Sequence of chain 1.B:
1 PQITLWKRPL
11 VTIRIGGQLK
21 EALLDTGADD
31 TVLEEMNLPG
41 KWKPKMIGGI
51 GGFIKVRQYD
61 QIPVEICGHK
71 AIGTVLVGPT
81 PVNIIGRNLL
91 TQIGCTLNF

Binding-site contacts:
Ligand atom CG contacts residue ARG8 of chain 1.B at 3.5 Å.
Ligand atom CA contacts residue ASP29 of chain 1.A at 3.7 Å.
Ligand atom CE2 contacts residue VAL82 of chain 1.B at 3.5 Å (hydrophobic).
Ligand atom CA contacts residue GLY48 of chain 1.A at 3.6 Å.
Ligand atom O contacts residue ASP25 of chain 1.B at 3.7 Å.
Ligand atom N contacts residue ASP29 of chain 1.A at 3.0 Å (salt-bridge).
Ligand atom CD1 contacts residue ILE50 of chain 1.A at 3.6 Å (hydrophobic).
Ligand atom O contacts residue GLY49 of chain 1.A at 3.3 Å.
Ligand atom CD2 contacts residue LEU23 of chain 1.B at 3.7 Å (hydrophobic).
Ligand atom N contacts residue GLY48 of chain 1.A at 2.8 Å (h-bond).
Ligand atom CE1 contacts residue ILE50 of chain 1.A at 3.7 Å (hydrophobic).
Ligand atom OXT contacts residue ASP25 of chain 1.B at 2.6 Å (salt-bridge).
Ligand atom CZ contacts residue PRO81 of chain 1.B at 3.7 Å (hydrophobic).
Ligand atom ND2 contacts residue GLY48 of chain 1.A at 3.6 Å.
Ligand atom CE1 contacts residue GLY49 of chain 1.A at 3.6 Å.
Ligand atom C contacts residue GLY48 of chain 1.A at 3.7 Å.
Ligand atom CD2 contacts residue GLY27 of chain 1.A at 3.5 Å.
Ligand atom N contacts residue GLY27 of chain 1.A at 2.9 Å (h-bond).
Ligand atom CA contacts residue GLY48 of chain 1.A at 3.6 Å.
Ligand atom O contacts residue GLY27 of chain 1.A at 3.5 Å.
Ligand atom CB contacts residue GLY27 of chain 1.A at 3.6 Å.
Ligand atom CZ contacts residue VAL82 of chain 1.B at 3.7 Å (hydrophobic).
Ligand atom CE1 contacts residue PRO81 of chain 1.B at 3.4 Å (hydrophobic).
Ligand atom O contacts residue ASP29 of chain 1.A at 2.9 Å (salt-bridge).
Ligand atom OD1 contacts residue ASP30 of chain 1.A at 2.9 Å (salt-bridge).
Ligand atom N contacts residue ASP30 of chain 1.A at 2.5 Å (salt-bridge).
Ligand atom OE1 contacts residue ARG8 of chain 1.B at 3.3 Å (salt-bridge).
Ligand atom O contacts residue ASP25 of chain 1.A at 2.6 Å (salt-bridge).
Ligand atom CD contacts residue ARG8 of chain 1.B at 3.5 Å.
Ligand atom O contacts residue GLY48 of chain 1.A at 2.7 Å (h-bond).
Ligand atom OD1 contacts residue ALA28 of chain 1.A at 3.5 Å.
Ligand atom C contacts residue ASP25 of chain 1.B at 3.2 Å.
Ligand atom CA contacts residue GLY27 of chain 1.A at 3.6 Å.
Ligand atom C contacts residue ASP25 of chain 1.A at 3.7 Å.
Ligand atom OH contacts residue PRO81 of chain 1.B at 3.1 Å.
Ligand atom O contacts residue ILE47 of chain 1.A at 3.7 Å.
Ligand atom OD1 contacts residue ASP29 of chain 1.A at 3.3 Å (salt-bridge).
Ligand atom CB contacts residue ASP25 of chain 1.B at 3.4 Å.
Ligand atom CB contacts residue ARG8 of chain 1.B at 3.6 Å.
Ligand atom ND2 contacts residue ILE47 of chain 1.A at 3.7 Å.

Sequence of chain 1.A:
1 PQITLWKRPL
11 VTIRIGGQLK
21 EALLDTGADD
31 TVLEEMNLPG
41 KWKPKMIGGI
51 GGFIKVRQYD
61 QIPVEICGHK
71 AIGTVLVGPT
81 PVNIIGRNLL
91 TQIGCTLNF

The protein below binds the small molecule below.
Small molecule (SMILES): NC(=O)CC[C@H](NC(=O)[C@@H](N)CO)C(=O)N[C@@H](CC(N)=O)C(=O)N[C@@H](Cc1ccc(O)cc1)C(=O)O